A protein and the small-molecule ligand that binds it are described below.
Small molecule (SMILES): CCc1nc(N)nc(N)c1-c1ccc(Cl)cc1

Sequence of chain 1.B:
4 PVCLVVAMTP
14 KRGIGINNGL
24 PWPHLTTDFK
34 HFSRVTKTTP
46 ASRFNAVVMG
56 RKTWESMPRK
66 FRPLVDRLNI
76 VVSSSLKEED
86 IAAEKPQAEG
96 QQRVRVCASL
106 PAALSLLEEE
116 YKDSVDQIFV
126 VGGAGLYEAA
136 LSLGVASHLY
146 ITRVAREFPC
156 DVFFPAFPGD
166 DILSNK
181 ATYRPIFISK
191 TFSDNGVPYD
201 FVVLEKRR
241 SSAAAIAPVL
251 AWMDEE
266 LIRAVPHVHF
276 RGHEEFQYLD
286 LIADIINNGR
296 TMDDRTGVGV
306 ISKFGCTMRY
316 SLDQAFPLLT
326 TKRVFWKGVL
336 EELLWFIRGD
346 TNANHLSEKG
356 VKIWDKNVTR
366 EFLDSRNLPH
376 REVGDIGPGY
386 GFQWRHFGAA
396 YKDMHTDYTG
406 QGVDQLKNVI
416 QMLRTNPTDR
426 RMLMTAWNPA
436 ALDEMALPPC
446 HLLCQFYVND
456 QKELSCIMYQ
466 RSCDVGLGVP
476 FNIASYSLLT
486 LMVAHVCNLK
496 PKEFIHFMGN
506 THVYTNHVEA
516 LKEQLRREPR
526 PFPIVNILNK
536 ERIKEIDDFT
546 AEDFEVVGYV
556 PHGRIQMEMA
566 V

Binding-site contacts:
Ligand atom N6 contacts residue ASP31 of chain 1.B at 2.9 Å (salt-bridge).
Ligand atom N14 contacts residue ALA10 of chain 1.B at 3.7 Å.
Ligand atom C11 contacts residue NDP1 of chain 1.H at 3.2 Å.
Ligand atom N13 contacts residue VAL8 of chain 1.B at 2.3 Å (h-bond).
Ligand atom N13 contacts residue VAL126 of chain 1.B at 3.6 Å.
Ligand atom N1 contacts residue VAL8 of chain 1.B at 3.2 Å.
Ligand atom C5 contacts residue ASP31 of chain 1.B at 3.5 Å.
Ligand atom CL1 contacts residue MET62 of chain 1.B at 3.3 Å.
Ligand atom N13 contacts residue PHE35 of chain 1.B at 3.6 Å.
Ligand atom C3 contacts residue VAL9 of chain 1.B at 3.8 Å (hydrophobic).
Ligand atom N1 contacts residue ALA10 of chain 1.B at 3.5 Å (h-bond).
Ligand atom N13 contacts residue VAL9 of chain 1.B at 3.7 Å.
Ligand atom N13 contacts residue NDP1 of chain 1.H at 3.9 Å.
Ligand atom C12 contacts residue NDP1 of chain 1.H at 3.1 Å.
Ligand atom C10 contacts residue NDP1 of chain 1.H at 3.8 Å.
Ligand atom C2 contacts residue ALA10 of chain 1.B at 3.5 Å (hydrophobic).
Ligand atom C12 contacts residue PHE35 of chain 1.B at 3.7 Å (hydrophobic).
Ligand atom N14 contacts residue VAL9 of chain 1.B at 3.0 Å (h-bond).
Ligand atom C4 contacts residue PHE35 of chain 1.B at 3.5 Å (hydrophobic).
Ligand atom C3 contacts residue PHE35 of chain 1.B at 3.5 Å (hydrophobic).
Ligand atom C3 contacts residue NDP1 of chain 1.H at 3.8 Å.
Ligand atom C12 contacts residue VAL126 of chain 1.B at 3.3 Å (hydrophobic).
Ligand atom CL1 contacts residue THR58 of chain 1.B at 3.9 Å.
Ligand atom N6 contacts residue ALA10 of chain 1.B at 3.8 Å.
Ligand atom C16 contacts residue PHE35 of chain 1.B at 3.6 Å (hydrophobic).
Ligand atom C2 contacts residue ASP31 of chain 1.B at 3.4 Å.
Ligand atom C11 contacts residue VAL126 of chain 1.B at 3.1 Å (hydrophobic).
Ligand atom C2 contacts residue VAL9 of chain 1.B at 3.4 Å (hydrophobic).
Ligand atom N14 contacts residue ASP31 of chain 1.B at 3.0 Å (salt-bridge).
Ligand atom C16 contacts residue ASP31 of chain 1.B at 3.7 Å.
Ligand atom N1 contacts residue PHE35 of chain 1.B at 3.9 Å.
Ligand atom C16 contacts residue PHE32 of chain 1.B at 3.5 Å (hydrophobic).
Ligand atom C15 contacts residue ASP31 of chain 1.B at 3.1 Å.
Ligand atom N13 contacts residue TYR132 of chain 1.B at 3.7 Å.
Ligand atom C3 contacts residue VAL8 of chain 1.B at 3.2 Å (hydrophobic).
Ligand atom N14 contacts residue THR147 of chain 1.B at 2.6 Å (h-bond).
Ligand atom C2 contacts residue VAL8 of chain 1.B at 3.9 Å (hydrophobic).
Ligand atom C7 contacts residue NDP1 of chain 1.H at 3.7 Å.
Ligand atom N1 contacts residue VAL9 of chain 1.B at 3.0 Å (h-bond).
Ligand atom C2 contacts residue THR147 of chain 1.B at 3.9 Å.